The small molecule below binds the protein below.
Small molecule (SMILES): OC[C@H]1O[C@@](CO)(O[C@H]2O[C@H](CO)[C@@H](O)[C@H](O)[C@H]2O)[C@@H](O)[C@@H]1O

Binding-site contacts:
Ligand atom C4 contacts residue HIS263 of chain 49.A at 3.7 Å.
Ligand atom C3 contacts residue ASN215 of chain 49.A at 3.5 Å.
Ligand atom C5 contacts residue LEU103 of chain 49.A at 3.0 Å (hydrophobic).
Ligand atom O4 contacts residue ASN215 of chain 49.A at 3.4 Å (h-bond).
Ligand atom O3 contacts residue ASN215 of chain 49.A at 2.1 Å.
Ligand atom O5 contacts residue THR102 of chain 49.A at 3.6 Å.
Ligand atom O6 contacts residue LEU103 of chain 49.A at 4.0 Å.
Ligand atom O4 contacts residue THR102 of chain 49.A at 3.8 Å.
Ligand atom C6 contacts residue ILE101 of chain 49.A at 3.2 Å (hydrophobic).
Ligand atom C6 contacts residue HIS241 of chain 49.A at 3.7 Å.
Ligand atom C6 contacts residue THR102 of chain 49.A at 1.9 Å.
Ligand atom O1 contacts residue TYR194 of chain 49.A at 3.8 Å.
Ligand atom O1 contacts residue GLN104 of chain 49.A at 3.9 Å.
Ligand atom C2 contacts residue MET217 of chain 49.A at 3.5 Å (hydrophobic).
Ligand atom C3 contacts residue MET217 of chain 49.A at 3.2 Å (hydrophobic).
Ligand atom O3 contacts residue ILE101 of chain 49.A at 3.5 Å.
Ligand atom O2 contacts residue ASN215 of chain 49.A at 3.5 Å.
Ligand atom O3 contacts residue TYR194 of chain 49.A at 3.9 Å.
Ligand atom C2 contacts residue TYR193 of chain 49.A at 3.8 Å (hydrophobic).
Ligand atom O3 contacts residue MET217 of chain 49.A at 2.5 Å (h-bond).
Ligand atom O6 contacts residue THR102 of chain 49.A at 2.4 Å.
Ligand atom O2 contacts residue MET217 of chain 49.A at 3.3 Å (h-bond).
Ligand atom O5 contacts residue LEU103 of chain 49.A at 3.3 Å.
Ligand atom O6 contacts residue LEU103 of chain 49.A at 3.3 Å.
Ligand atom C5 contacts residue LEU103 of chain 49.A at 3.5 Å (hydrophobic).
Ligand atom O5 contacts residue LEU103 of chain 49.A at 3.0 Å (h-bond).
Ligand atom O2 contacts residue MET195 of chain 49.A at 3.6 Å.
Ligand atom O4 contacts residue HIS263 of chain 49.A at 2.6 Å.
Ligand atom C1 contacts residue MET195 of chain 49.A at 3.2 Å (hydrophobic).
Ligand atom C4 contacts residue THR102 of chain 49.A at 3.9 Å.
Ligand atom O1 contacts residue MET195 of chain 49.A at 3.8 Å.
Ligand atom O6 contacts residue HIS241 of chain 49.A at 4.0 Å.
Ligand atom C6 contacts residue LEU103 of chain 49.A at 3.2 Å (hydrophobic).
Ligand atom O4 contacts residue ILE101 of chain 49.A at 4.0 Å.
Ligand atom O2 contacts residue TYR193 of chain 49.A at 3.9 Å.
Ligand atom O6 contacts residue ILE101 of chain 49.A at 2.1 Å (h-bond).
Ligand atom C5 contacts residue HIS263 of chain 49.A at 3.9 Å.
Ligand atom C4 contacts residue ASN215 of chain 49.A at 4.0 Å.
Ligand atom C6 contacts residue LEU103 of chain 49.A at 2.7 Å (hydrophobic).
Ligand atom C5 contacts residue THR102 of chain 49.A at 2.8 Å.

Sequence of chain 49.A:
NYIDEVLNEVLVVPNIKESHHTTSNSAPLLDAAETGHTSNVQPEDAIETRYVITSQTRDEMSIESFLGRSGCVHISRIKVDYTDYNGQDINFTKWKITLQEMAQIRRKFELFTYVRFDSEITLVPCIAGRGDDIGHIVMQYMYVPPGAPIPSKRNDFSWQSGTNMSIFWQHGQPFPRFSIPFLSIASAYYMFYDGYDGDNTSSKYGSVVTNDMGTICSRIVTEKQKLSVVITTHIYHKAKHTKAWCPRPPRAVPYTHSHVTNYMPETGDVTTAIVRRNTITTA